Binding-site contacts:
Ligand atom C01 contacts residue TYR113 of chain 1.A at 3.3 Å (hydrophobic).
Ligand atom C03 contacts residue GLY143 of chain 1.A at 3.8 Å.
Ligand atom C07 contacts residue PRO85 of chain 1.A at 4.1 Å (hydrophobic).
Ligand atom C07 contacts residue THR86 of chain 1.A at 3.9 Å.
Ligand atom O14 contacts residue ILE135 of chain 1.A at 2.9 Å (h-bond).
Ligand atom C04 contacts residue ASN141 of chain 1.A at 4.0 Å.
Ligand atom O13 contacts residue GLY136 of chain 1.A at 3.2 Å (h-bond).
Ligand atom O13 contacts residue SER134 of chain 1.A at 3.6 Å.
Ligand atom C12 contacts residue ILE135 of chain 1.A at 3.9 Å (hydrophobic).
Ligand atom C10 contacts residue LEU140 of chain 1.A at 3.9 Å (hydrophobic).
Ligand atom S09 contacts residue PRO85 of chain 1.A at 3.7 Å.
Ligand atom S09 contacts residue THR86 of chain 1.A at 3.5 Å (h-bond).
Ligand atom C08 contacts residue GLY142 of chain 1.A at 3.6 Å.
Ligand atom C01 contacts residue GLY111 of chain 1.A at 3.7 Å.
Ligand atom C05 contacts residue PRO87 of chain 1.A at 3.6 Å (hydrophobic).
Ligand atom C06 contacts residue PRO87 of chain 1.A at 3.4 Å (hydrophobic).
Ligand atom O02 contacts residue ARG112 of chain 1.A at 4.0 Å.
Ligand atom C10 contacts residue PRO87 of chain 1.A at 4.0 Å (hydrophobic).
Ligand atom C08 contacts residue GLY143 of chain 1.A at 3.6 Å.
Ligand atom O14 contacts residue SER134 of chain 1.A at 3.5 Å.
Ligand atom C03 contacts residue GLY142 of chain 1.A at 3.6 Å.
Ligand atom O02 contacts residue GLY111 of chain 1.A at 3.3 Å (h-bond).
Ligand atom C06 contacts residue LEU140 of chain 1.A at 3.9 Å (hydrophobic).
Ligand atom C07 contacts residue PRO87 of chain 1.A at 3.6 Å (hydrophobic).
Ligand atom O02 contacts residue GLY143 of chain 1.A at 3.8 Å.
Ligand atom C07 contacts residue GLY142 of chain 1.A at 4.0 Å.
Ligand atom C05 contacts residue LEU140 of chain 1.A at 3.2 Å (hydrophobic).
Ligand atom C01 contacts residue ARG112 of chain 1.A at 3.7 Å.
Ligand atom C01 contacts residue GLY115 of chain 1.A at 3.9 Å.
Ligand atom C04 contacts residue GLY142 of chain 1.A at 3.8 Å.
Ligand atom O02 contacts residue GLY142 of chain 1.A at 3.5 Å.
Ligand atom N11 contacts residue PRO87 of chain 1.A at 3.6 Å.
Ligand atom C08 contacts residue PRO85 of chain 1.A at 3.6 Å (hydrophobic).
Ligand atom C12 contacts residue SER134 of chain 1.A at 3.8 Å.
Ligand atom O13 contacts residue TYR138 of chain 1.A at 3.0 Å (h-bond).
Ligand atom C01 contacts residue ASN141 of chain 1.A at 4.1 Å.
Ligand atom C04 contacts residue LEU140 of chain 1.A at 3.6 Å (hydrophobic).
Ligand atom C08 contacts residue PRO87 of chain 1.A at 4.0 Å (hydrophobic).
Ligand atom S09 contacts residue PRO87 of chain 1.A at 4.0 Å.
Ligand atom N11 contacts residue LEU140 of chain 1.A at 3.5 Å (h-bond).

The protein below binds the small molecule below.
Small molecule (SMILES): COc1ccc2nc(C(=O)O)sc2c1

Sequence of chain 1.A:
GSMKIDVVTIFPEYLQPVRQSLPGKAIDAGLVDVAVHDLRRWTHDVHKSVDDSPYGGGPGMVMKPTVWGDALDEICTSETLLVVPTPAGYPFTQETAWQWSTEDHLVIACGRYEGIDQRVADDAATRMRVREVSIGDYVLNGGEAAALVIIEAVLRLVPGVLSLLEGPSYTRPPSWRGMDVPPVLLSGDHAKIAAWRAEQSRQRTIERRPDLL